Sequence of chain 1.A:
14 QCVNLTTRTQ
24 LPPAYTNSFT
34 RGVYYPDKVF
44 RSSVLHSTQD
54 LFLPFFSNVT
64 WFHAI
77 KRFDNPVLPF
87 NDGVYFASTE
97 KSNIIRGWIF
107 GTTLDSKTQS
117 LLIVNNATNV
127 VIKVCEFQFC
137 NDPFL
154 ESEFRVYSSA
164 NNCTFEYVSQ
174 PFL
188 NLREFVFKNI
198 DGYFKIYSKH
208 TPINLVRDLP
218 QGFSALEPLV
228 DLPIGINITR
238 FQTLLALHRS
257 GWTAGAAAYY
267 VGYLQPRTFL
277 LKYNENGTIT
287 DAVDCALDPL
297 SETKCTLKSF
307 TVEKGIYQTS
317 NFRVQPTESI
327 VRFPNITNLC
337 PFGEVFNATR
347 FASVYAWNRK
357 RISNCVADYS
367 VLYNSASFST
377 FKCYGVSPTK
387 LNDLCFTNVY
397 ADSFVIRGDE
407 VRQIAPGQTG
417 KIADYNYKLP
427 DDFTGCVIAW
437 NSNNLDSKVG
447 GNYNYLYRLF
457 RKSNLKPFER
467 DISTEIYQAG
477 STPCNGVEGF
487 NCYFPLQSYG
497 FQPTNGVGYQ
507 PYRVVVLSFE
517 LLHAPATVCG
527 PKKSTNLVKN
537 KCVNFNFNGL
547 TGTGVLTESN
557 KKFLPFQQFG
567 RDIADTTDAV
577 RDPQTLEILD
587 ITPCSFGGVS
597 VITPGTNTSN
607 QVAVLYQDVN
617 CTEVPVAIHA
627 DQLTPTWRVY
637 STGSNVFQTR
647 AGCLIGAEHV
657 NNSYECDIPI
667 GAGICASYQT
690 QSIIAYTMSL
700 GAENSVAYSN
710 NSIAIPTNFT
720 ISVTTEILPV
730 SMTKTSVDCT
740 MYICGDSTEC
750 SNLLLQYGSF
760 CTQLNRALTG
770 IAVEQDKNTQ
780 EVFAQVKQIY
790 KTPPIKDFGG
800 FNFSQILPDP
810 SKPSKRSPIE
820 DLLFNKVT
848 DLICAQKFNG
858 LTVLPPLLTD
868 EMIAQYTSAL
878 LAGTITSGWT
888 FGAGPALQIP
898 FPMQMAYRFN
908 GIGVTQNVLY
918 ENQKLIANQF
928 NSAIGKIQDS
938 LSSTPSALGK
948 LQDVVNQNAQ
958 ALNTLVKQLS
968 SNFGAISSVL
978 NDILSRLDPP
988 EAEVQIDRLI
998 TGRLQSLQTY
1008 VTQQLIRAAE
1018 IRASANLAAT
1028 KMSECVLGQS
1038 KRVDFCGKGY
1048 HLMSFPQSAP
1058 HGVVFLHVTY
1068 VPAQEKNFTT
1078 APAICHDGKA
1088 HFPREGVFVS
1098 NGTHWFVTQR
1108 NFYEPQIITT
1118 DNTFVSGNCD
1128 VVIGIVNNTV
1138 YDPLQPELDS

Sequence of chain 1.B:
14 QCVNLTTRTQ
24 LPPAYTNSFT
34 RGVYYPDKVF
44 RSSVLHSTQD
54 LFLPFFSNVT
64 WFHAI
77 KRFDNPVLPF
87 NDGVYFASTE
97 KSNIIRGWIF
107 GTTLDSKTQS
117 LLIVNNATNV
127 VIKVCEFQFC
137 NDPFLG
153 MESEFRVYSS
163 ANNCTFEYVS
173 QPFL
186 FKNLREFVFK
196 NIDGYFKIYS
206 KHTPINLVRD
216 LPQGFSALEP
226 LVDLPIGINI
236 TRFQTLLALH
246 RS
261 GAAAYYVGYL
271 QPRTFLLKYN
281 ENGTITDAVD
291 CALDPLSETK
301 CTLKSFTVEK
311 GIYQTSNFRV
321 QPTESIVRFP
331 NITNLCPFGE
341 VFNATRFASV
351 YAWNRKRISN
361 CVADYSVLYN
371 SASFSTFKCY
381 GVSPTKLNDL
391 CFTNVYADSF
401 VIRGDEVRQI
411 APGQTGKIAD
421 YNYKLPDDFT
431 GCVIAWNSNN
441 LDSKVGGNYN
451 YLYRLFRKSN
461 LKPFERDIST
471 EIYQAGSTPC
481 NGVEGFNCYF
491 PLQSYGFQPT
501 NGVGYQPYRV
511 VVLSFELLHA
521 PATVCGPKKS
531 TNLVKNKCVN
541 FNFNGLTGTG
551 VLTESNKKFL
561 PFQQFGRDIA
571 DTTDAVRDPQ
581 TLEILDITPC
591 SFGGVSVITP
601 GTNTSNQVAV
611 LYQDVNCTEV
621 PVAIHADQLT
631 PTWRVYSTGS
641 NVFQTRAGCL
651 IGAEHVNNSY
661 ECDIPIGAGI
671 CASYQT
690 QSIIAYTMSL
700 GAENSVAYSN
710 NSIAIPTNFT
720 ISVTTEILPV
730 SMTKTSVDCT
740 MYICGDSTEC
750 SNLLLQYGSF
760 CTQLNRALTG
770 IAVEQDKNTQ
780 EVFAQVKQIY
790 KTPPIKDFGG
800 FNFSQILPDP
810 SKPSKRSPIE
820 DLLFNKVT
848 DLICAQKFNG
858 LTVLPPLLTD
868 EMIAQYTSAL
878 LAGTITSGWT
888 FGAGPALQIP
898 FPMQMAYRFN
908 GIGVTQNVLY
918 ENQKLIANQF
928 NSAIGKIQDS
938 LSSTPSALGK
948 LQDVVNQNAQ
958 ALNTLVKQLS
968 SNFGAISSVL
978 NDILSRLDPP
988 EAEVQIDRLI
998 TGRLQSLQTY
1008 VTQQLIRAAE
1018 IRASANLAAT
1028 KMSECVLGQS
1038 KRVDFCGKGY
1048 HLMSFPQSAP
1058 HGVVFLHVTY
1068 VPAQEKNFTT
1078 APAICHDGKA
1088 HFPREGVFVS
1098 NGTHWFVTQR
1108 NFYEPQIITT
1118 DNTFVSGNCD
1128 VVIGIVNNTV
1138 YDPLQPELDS

Binding-site contacts:
Ligand atom O7 contacts residue ASN165 of chain 1.B at 4.4 Å.
Ligand atom O5 contacts residue GLU132 of chain 1.B at 3.8 Å.
Ligand atom C1 contacts residue ASN165 of chain 1.B at 1.4 Å.
Ligand atom C8 contacts residue ARG357 of chain 1.A at 3.6 Å.
Ligand atom O7 contacts residue TYR396 of chain 1.A at 3.8 Å.
Ligand atom N2 contacts residue ASN165 of chain 1.B at 2.9 Å (h-bond).
Ligand atom C5 contacts residue ASN165 of chain 1.B at 3.6 Å.
Ligand atom C4 contacts residue ASN165 of chain 1.B at 4.2 Å.
Ligand atom C8 contacts residue THR167 of chain 1.B at 4.1 Å.
Ligand atom C8 contacts residue TYR396 of chain 1.A at 4.2 Å (hydrophobic).
Ligand atom C1 contacts residue GLU132 of chain 1.B at 3.9 Å.
Ligand atom C2 contacts residue ASN165 of chain 1.B at 2.5 Å.
Ligand atom C7 contacts residue TYR396 of chain 1.A at 4.4 Å (hydrophobic).
Ligand atom C5 contacts residue GLU132 of chain 1.B at 3.8 Å.
Ligand atom C7 contacts residue ASN165 of chain 1.B at 3.9 Å.
Ligand atom C3 contacts residue ASN165 of chain 1.B at 3.8 Å.
Ligand atom N2 contacts residue THR167 of chain 1.B at 4.3 Å.
Ligand atom O5 contacts residue ASN165 of chain 1.B at 2.3 Å (h-bond).
Ligand atom C6 contacts residue GLU132 of chain 1.B at 4.4 Å.

A protein and the small-molecule ligand that binds it are described below.
Small molecule (SMILES): CC(=O)N[C@@H]1[C@@H](O)[C@H](O)[C@@H](CO)O[C@H]1O